Sequence of chain 2.A:
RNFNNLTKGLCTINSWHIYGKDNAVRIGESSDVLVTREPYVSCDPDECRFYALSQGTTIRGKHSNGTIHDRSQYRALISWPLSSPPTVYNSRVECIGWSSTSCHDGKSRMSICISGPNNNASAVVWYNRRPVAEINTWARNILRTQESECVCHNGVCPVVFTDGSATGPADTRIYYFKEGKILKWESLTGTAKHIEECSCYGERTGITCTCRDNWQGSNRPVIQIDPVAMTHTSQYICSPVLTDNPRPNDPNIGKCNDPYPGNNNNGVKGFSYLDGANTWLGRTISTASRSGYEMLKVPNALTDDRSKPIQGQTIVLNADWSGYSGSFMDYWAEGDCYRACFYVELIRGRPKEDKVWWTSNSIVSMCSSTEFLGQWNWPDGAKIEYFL

A small-molecule ligand and the protein it binds are described below.
Small molecule (SMILES): CC(=O)N[C@@H]1[C@@H](O)[C@H](O)[C@@H](CO)O[C@H]1O

Binding-site contacts:
Ligand atom O4 contacts residue TRP357 of chain 2.A at 4.0 Å.
Ligand atom O7 contacts residue ASN65 of chain 2.A at 3.9 Å.
Ligand atom O5 contacts residue ASN65 of chain 2.A at 2.4 Å (h-bond).
Ligand atom C8 contacts residue TRP357 of chain 2.A at 3.6 Å (hydrophobic).
Ligand atom C2 contacts residue TRP357 of chain 2.A at 4.0 Å (hydrophobic).
Ligand atom O5 contacts residue TRP357 of chain 2.A at 4.3 Å.
Ligand atom C5 contacts residue ASN65 of chain 2.A at 3.6 Å.
Ligand atom O3 contacts residue TRP357 of chain 2.A at 4.4 Å.
Ligand atom C4 contacts residue ASN65 of chain 2.A at 4.1 Å.
Ligand atom N2 contacts residue TRP357 of chain 2.A at 3.2 Å.
Ligand atom C8 contacts residue ASN65 of chain 2.A at 4.5 Å.
Ligand atom C3 contacts residue ASN65 of chain 2.A at 3.6 Å.
Ligand atom N2 contacts residue ASN65 of chain 2.A at 2.7 Å (h-bond).
Ligand atom C1 contacts residue TRP357 of chain 2.A at 3.6 Å (hydrophobic).
Ligand atom C7 contacts residue ASN65 of chain 2.A at 3.5 Å.
Ligand atom C4 contacts residue TRP357 of chain 2.A at 4.4 Å (hydrophobic).
Ligand atom C2 contacts residue ASN65 of chain 2.A at 2.2 Å.
Ligand atom C7 contacts residue TRP357 of chain 2.A at 3.9 Å (hydrophobic).
Ligand atom C3 contacts residue TRP357 of chain 2.A at 3.7 Å (hydrophobic).
Ligand atom C1 contacts residue ASN65 of chain 2.A at 1.4 Å.
Ligand atom C5 contacts residue TRP357 of chain 2.A at 4.1 Å (hydrophobic).